A protein and the small-molecule ligand that binds it are described below.
Small molecule (SMILES): C[C@H](N)C(=O)N[C@H](CCC(=O)N[C@@H](CS)C(=O)N[C@H](C)C(=O)N[C@H](C)C(=O)O)C(=O)O

Binding-site contacts:
Ligand atom O contacts residue THR210 of chain 1.A at 3.2 Å (h-bond).
Ligand atom O contacts residue HIS140 of chain 1.A at 3.4 Å (h-bond).
Ligand atom CA contacts residue THR210 of chain 1.A at 3.9 Å.
Ligand atom SG contacts residue A9Z4 of chain 1.B at 1.8 Å.
Ligand atom CB contacts residue MUB1 of chain 1.F at 3.8 Å.
Ligand atom C contacts residue THR210 of chain 1.A at 3.8 Å.
Ligand atom C contacts residue GLN144 of chain 1.A at 3.7 Å.
Ligand atom C contacts residue ILE209 of chain 1.A at 3.8 Å (hydrophobic).
Ligand atom O contacts residue TRP33 of chain 1.A at 3.7 Å.
Ligand atom N contacts residue THR210 of chain 1.A at 3.2 Å (h-bond).
Ligand atom O contacts residue TYR257 of chain 1.A at 2.3 Å (h-bond).
Ligand atom CA contacts residue GLN144 of chain 1.A at 3.5 Å.
Ligand atom CB contacts residue ILE143 of chain 1.A at 3.3 Å (hydrophobic).
Ligand atom CA contacts residue TYR257 of chain 1.A at 3.9 Å (hydrophobic).
Ligand atom N contacts residue GLN144 of chain 1.A at 3.0 Å (h-bond).
Ligand atom O contacts residue TYR216 of chain 1.A at 2.7 Å (h-bond).
Ligand atom CB contacts residue GLN144 of chain 1.A at 3.8 Å.
Ligand atom N contacts residue MUB1 of chain 1.F at 3.4 Å.
Ligand atom N contacts residue THR210 of chain 1.A at 3.0 Å (h-bond).
Ligand atom CA contacts residue THR210 of chain 1.A at 3.8 Å.
Ligand atom CA contacts residue MUB1 of chain 1.F at 2.6 Å.
Ligand atom CB contacts residue A9Z4 of chain 1.B at 3.1 Å.
Ligand atom C contacts residue TYR216 of chain 1.A at 3.4 Å (hydrophobic).
Ligand atom OXT contacts residue TYR216 of chain 1.A at 3.4 Å (h-bond).
Ligand atom CB contacts residue THR210 of chain 1.A at 3.9 Å.
Ligand atom C contacts residue TYR257 of chain 1.A at 3.3 Å (hydrophobic).
Ligand atom CA contacts residue ILE143 of chain 1.A at 3.8 Å (hydrophobic).
Ligand atom C contacts residue MUB1 of chain 1.F at 3.2 Å.
Ligand atom CG contacts residue MUB1 of chain 1.F at 3.5 Å.
Ligand atom OXT contacts residue ARG212 of chain 1.A at 3.3 Å (salt-bridge).
Ligand atom OE1 contacts residue A9Z4 of chain 1.B at 3.6 Å.
Ligand atom OXT contacts residue ILE209 of chain 1.A at 3.7 Å.
Ligand atom OE1 contacts residue HIS140 of chain 1.A at 2.9 Å (h-bond).
Ligand atom CB contacts residue TRP254 of chain 1.A at 3.5 Å (hydrophobic).
Ligand atom O contacts residue ILE209 of chain 1.A at 3.5 Å.
Ligand atom OXT contacts residue LYS37 of chain 1.A at 2.8 Å (salt-bridge).
Ligand atom C contacts residue LYS37 of chain 1.A at 3.8 Å.
Ligand atom N contacts residue MUB1 of chain 1.F at 1.4 Å.
Ligand atom C contacts residue ARG212 of chain 1.A at 3.6 Å.
Ligand atom O contacts residue ARG212 of chain 1.A at 3.1 Å (salt-bridge).

Sequence of chain 1.A:
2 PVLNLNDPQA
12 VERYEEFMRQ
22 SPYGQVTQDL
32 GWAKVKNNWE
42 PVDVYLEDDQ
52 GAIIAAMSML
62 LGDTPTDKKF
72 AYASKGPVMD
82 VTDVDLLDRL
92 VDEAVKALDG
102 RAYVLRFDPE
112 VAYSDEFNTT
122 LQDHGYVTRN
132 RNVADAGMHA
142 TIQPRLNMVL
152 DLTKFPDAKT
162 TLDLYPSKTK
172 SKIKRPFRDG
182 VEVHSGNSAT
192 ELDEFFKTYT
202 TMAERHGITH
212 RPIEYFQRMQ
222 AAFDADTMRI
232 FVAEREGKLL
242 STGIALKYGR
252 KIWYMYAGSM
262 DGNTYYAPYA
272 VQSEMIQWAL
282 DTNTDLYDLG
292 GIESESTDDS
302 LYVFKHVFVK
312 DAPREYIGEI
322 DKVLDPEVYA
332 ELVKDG